This small molecule binds to this protein.
Small molecule (SMILES): CC(=O)N[C@@H]1[C@@H](O)[C@H](O)[C@@H](CO)O[C@H]1O

Sequence of chain 1.E:
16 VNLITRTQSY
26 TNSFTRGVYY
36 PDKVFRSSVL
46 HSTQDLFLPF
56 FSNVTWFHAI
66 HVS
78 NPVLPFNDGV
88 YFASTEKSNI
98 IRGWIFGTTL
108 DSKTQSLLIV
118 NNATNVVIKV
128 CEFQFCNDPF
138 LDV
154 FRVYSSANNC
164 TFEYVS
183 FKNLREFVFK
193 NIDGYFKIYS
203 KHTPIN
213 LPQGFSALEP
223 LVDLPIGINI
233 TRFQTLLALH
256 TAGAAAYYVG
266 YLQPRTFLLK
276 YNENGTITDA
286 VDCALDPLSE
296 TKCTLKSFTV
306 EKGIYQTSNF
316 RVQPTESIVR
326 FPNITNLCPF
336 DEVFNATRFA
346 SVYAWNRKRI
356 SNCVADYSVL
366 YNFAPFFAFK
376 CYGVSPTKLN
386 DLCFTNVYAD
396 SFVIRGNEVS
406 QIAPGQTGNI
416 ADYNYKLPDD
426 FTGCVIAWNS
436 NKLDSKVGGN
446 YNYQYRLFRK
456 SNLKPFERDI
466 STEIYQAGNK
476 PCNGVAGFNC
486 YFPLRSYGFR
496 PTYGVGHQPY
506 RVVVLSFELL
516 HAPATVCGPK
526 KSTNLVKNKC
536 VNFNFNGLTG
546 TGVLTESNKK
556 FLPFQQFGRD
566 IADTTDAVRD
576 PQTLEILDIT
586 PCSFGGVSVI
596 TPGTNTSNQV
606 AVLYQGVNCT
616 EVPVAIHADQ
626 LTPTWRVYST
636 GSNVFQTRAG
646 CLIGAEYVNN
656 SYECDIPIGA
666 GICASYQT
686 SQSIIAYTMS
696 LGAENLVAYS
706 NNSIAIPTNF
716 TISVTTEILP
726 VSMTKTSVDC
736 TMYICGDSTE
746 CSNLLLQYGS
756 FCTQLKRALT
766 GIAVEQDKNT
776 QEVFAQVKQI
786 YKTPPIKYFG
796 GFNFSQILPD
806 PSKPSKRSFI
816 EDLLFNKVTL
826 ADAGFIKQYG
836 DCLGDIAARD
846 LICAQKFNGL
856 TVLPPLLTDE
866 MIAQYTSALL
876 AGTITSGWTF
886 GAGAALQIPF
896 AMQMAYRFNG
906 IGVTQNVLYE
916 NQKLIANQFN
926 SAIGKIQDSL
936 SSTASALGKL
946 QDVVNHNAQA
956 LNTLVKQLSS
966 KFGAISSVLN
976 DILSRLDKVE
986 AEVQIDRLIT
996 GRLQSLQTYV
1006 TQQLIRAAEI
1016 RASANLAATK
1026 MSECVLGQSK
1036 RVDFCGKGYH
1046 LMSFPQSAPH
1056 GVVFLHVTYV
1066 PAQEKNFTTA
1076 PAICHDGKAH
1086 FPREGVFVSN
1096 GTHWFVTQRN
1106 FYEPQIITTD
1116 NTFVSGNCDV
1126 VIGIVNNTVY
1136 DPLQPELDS

Binding-site contacts:
Ligand atom C4 contacts residue ASN613 of chain 1.F at 4.2 Å.
Ligand atom C1 contacts residue ASN613 of chain 1.F at 1.4 Å.
Ligand atom O6 contacts residue THR615 of chain 1.F at 4.3 Å.
Ligand atom C7 contacts residue ASN613 of chain 1.F at 3.5 Å.
Ligand atom O7 contacts residue ASN613 of chain 1.F at 3.7 Å.
Ligand atom O3 contacts residue GLN833 of chain 1.E at 4.1 Å.
Ligand atom O5 contacts residue GLN833 of chain 1.E at 3.0 Å (h-bond).
Ligand atom C7 contacts residue GLN833 of chain 1.E at 3.5 Å.
Ligand atom O6 contacts residue GLN833 of chain 1.E at 4.0 Å.
Ligand atom C8 contacts residue ASN613 of chain 1.F at 4.4 Å.
Ligand atom O7 contacts residue GLN833 of chain 1.E at 2.5 Å (h-bond).
Ligand atom O7 contacts residue ILE831 of chain 1.E at 3.8 Å.
Ligand atom N2 contacts residue ASN613 of chain 1.F at 3.0 Å (h-bond).
Ligand atom O6 contacts residue ASN613 of chain 1.F at 4.4 Å.
Ligand atom C1 contacts residue GLN833 of chain 1.E at 3.2 Å.
Ligand atom O5 contacts residue ASN613 of chain 1.F at 2.3 Å (h-bond).
Ligand atom C4 contacts residue GLN833 of chain 1.E at 4.1 Å.
Ligand atom C6 contacts residue GLN833 of chain 1.E at 4.4 Å.
Ligand atom C2 contacts residue GLN833 of chain 1.E at 3.2 Å.
Ligand atom N2 contacts residue GLN833 of chain 1.E at 3.8 Å.
Ligand atom C1 contacts residue THR615 of chain 1.F at 4.2 Å.
Ligand atom C8 contacts residue ILE831 of chain 1.E at 4.4 Å (hydrophobic).
Ligand atom O5 contacts residue THR615 of chain 1.F at 3.9 Å.
Ligand atom C5 contacts residue GLN833 of chain 1.E at 4.0 Å.
Ligand atom C3 contacts residue GLN833 of chain 1.E at 4.1 Å.
Ligand atom C3 contacts residue ASN613 of chain 1.F at 3.8 Å.
Ligand atom C5 contacts residue ASN613 of chain 1.F at 3.6 Å.
Ligand atom C7 contacts residue ILE831 of chain 1.E at 4.4 Å (hydrophobic).
Ligand atom C8 contacts residue GLN641 of chain 1.F at 3.8 Å.
Ligand atom C2 contacts residue ASN613 of chain 1.F at 2.5 Å.

Sequence of chain 1.F:
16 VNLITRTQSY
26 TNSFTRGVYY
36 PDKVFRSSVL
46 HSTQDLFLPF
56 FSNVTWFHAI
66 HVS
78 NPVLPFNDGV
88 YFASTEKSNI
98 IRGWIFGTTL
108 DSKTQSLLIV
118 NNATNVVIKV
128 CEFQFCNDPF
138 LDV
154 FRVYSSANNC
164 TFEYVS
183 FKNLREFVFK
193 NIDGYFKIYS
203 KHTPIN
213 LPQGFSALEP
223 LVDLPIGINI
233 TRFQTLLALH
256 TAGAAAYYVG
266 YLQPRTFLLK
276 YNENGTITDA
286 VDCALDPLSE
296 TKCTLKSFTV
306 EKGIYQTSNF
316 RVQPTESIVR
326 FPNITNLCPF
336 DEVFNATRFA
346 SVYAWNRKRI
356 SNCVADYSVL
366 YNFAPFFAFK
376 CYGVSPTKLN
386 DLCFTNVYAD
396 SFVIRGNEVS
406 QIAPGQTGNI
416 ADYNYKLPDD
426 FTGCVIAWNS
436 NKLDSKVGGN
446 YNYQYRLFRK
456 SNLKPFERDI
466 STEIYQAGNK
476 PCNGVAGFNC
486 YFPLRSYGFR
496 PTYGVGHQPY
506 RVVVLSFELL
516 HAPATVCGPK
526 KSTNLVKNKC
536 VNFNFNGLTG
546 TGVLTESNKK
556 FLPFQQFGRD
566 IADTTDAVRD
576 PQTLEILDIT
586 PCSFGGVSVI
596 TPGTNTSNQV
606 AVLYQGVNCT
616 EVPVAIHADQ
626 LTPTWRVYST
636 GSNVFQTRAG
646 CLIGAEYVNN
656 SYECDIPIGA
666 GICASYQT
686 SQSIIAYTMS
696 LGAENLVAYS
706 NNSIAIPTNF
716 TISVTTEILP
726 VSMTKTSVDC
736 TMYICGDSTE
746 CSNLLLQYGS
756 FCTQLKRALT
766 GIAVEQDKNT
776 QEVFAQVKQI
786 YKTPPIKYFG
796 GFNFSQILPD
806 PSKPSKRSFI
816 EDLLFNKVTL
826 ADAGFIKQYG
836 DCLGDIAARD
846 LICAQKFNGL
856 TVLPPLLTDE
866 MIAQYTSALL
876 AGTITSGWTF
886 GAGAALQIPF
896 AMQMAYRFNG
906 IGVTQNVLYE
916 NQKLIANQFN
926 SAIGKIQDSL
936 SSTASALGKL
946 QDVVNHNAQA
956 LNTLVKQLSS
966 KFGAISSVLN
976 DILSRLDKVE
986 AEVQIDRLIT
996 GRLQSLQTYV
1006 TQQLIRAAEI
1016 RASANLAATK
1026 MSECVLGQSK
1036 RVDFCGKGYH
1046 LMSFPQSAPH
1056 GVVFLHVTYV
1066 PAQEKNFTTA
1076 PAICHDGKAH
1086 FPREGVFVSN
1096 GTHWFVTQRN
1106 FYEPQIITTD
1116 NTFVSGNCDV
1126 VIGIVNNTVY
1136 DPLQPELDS